Sequence of chain 1.E:
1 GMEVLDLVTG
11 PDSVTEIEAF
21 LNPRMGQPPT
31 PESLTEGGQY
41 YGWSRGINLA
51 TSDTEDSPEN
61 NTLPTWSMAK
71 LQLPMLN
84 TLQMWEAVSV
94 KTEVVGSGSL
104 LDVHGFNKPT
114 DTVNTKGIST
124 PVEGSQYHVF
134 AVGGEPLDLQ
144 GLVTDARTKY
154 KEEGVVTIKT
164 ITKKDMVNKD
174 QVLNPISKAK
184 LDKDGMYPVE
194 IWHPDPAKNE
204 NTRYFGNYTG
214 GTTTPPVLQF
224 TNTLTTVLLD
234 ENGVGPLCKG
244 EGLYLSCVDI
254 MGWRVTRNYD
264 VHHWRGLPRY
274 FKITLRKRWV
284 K

Sequence of chain 1.A:
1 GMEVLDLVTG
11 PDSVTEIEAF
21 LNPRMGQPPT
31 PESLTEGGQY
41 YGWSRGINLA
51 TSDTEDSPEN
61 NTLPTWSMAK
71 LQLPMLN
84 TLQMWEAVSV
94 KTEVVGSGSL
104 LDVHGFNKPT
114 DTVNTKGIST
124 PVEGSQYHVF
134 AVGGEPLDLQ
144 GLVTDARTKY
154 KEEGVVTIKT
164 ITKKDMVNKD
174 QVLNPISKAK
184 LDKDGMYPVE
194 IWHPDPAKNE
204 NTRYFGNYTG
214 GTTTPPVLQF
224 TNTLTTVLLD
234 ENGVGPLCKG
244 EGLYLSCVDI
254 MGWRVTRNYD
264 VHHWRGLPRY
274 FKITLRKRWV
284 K

Binding-site contacts:
Ligand atom O1A contacts residue HIS266 of chain 1.E at 3.4 Å.
Ligand atom C6 contacts residue GLY46 of chain 1.E at 3.6 Å.
Ligand atom C6 contacts residue GLU59 of chain 1.E at 3.5 Å.
Ligand atom C4 contacts residue HIS266 of chain 1.E at 3.4 Å.
Ligand atom C6 contacts residue ASN61 of chain 1.E at 3.3 Å.
Ligand atom C1 contacts residue GLY46 of chain 1.E at 4.0 Å.
Ligand atom O4 contacts residue HIS266 of chain 1.E at 2.8 Å (h-bond).
Ligand atom C6 contacts residue ARG45 of chain 1.E at 4.1 Å.
Ligand atom O6 contacts residue GLU59 of chain 1.E at 4.1 Å.
Ligand atom C4 contacts residue GLY46 of chain 1.E at 3.4 Å.
Ligand atom C3 contacts residue GLY46 of chain 1.E at 4.1 Å.
Ligand atom C4 contacts residue TYR40 of chain 1.E at 3.6 Å (hydrophobic).
Ligand atom O4 contacts residue THR259 of chain 1.E at 3.6 Å.
Ligand atom O10 contacts residue ASN261 of chain 1.E at 3.6 Å.
Ligand atom O4 contacts residue VAL264 of chain 1.E at 4.1 Å.
Ligand atom O6 contacts residue THR62 of chain 1.E at 4.1 Å.
Ligand atom O1B contacts residue TYR40 of chain 1.E at 3.8 Å.
Ligand atom C6 contacts residue TYR40 of chain 1.E at 3.5 Å (hydrophobic).
Ligand atom N5 contacts residue TYR40 of chain 1.E at 3.0 Å (h-bond).
Ligand atom C10 contacts residue TYR40 of chain 1.E at 4.0 Å (hydrophobic).
Ligand atom C1 contacts residue ARG45 of chain 1.E at 3.5 Å.
Ligand atom C6 contacts residue THR62 of chain 1.E at 3.6 Å.
Ligand atom C6 contacts residue GLU59 of chain 1.E at 4.0 Å.
Ligand atom C1 contacts residue TYR40 of chain 1.E at 4.1 Å (hydrophobic).
Ligand atom O1A contacts residue TYR40 of chain 1.E at 4.1 Å.
Ligand atom C11 contacts residue TYR40 of chain 1.E at 4.2 Å (hydrophobic).
Ligand atom O1A contacts residue ARG45 of chain 1.E at 3.1 Å (salt-bridge).
Ligand atom C5 contacts residue GLY46 of chain 1.E at 4.1 Å.
Ligand atom C11 contacts residue ASP53 of chain 1.A at 3.5 Å.
Ligand atom C4 contacts residue ARG45 of chain 1.E at 4.1 Å.
Ligand atom C3 contacts residue VAL264 of chain 1.E at 4.0 Å (hydrophobic).
Ligand atom O1A contacts residue GLY46 of chain 1.E at 3.0 Å (h-bond).
Ligand atom O1B contacts residue ARG45 of chain 1.E at 2.8 Å (salt-bridge).
Ligand atom O6 contacts residue GLU59 of chain 1.E at 3.2 Å.
Ligand atom C3 contacts residue HIS266 of chain 1.E at 3.6 Å.
Ligand atom C5 contacts residue TYR40 of chain 1.E at 3.5 Å (hydrophobic).
Ligand atom O3 contacts residue GLY46 of chain 1.E at 4.1 Å.
Ligand atom O8 contacts residue ARG45 of chain 1.E at 3.9 Å.
Ligand atom O4 contacts residue GLY46 of chain 1.E at 2.6 Å (h-bond).
Ligand atom O6 contacts residue ASN61 of chain 1.E at 2.6 Å (h-bond).

The protein below binds the small molecule below.
Small molecule (SMILES): CC(=O)N[C@H]1[C@H](O[C@@H]2[C@H](O)[C@@H](O)[C@H](O)O[C@@H]2CO)O[C@H](CO)[C@H](O)[C@@H]1O[C@@H]1O[C@H](CO)[C@H](O)[C@H](O[C@]2(C(=O)O)C[C@H](O)[C@@H](NC(C)=O)[C@H]([C@H](O)[C@H](O)CO)O2)[C@H]1O